Sequence of chain 1.C:
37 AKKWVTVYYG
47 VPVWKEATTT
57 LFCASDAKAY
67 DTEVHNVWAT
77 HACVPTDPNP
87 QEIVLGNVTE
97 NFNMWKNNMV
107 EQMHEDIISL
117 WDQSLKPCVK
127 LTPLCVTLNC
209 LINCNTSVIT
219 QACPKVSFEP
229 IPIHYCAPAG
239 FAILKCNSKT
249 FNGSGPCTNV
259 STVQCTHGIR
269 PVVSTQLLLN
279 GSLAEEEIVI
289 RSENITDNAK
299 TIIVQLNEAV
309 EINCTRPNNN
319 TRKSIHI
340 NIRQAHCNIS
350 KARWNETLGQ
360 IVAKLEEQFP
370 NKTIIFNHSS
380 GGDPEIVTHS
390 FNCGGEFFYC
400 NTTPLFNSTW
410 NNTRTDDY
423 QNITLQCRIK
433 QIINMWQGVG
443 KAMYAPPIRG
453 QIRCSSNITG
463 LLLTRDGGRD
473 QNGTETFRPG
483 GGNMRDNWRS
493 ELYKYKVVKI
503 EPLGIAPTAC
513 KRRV

The small molecule below binds the protein below.
Small molecule (SMILES): CC(=O)N[C@@H]1[C@@H](O)[C@H](O)[C@@H](CO)O[C@H]1O

Binding-site contacts:
Ligand atom C4 contacts residue ASN354 of chain 1.C at 4.1 Å.
Ligand atom C6 contacts residue TYR417 of chain 1.C at 3.7 Å (hydrophobic).
Ligand atom C5 contacts residue ASN354 of chain 1.C at 3.6 Å.
Ligand atom O7 contacts residue THR412 of chain 1.C at 3.6 Å.
Ligand atom C1 contacts residue ASN354 of chain 1.C at 1.4 Å.
Ligand atom C7 contacts residue ASN354 of chain 1.C at 3.6 Å.
Ligand atom O7 contacts residue ASN354 of chain 1.C at 4.1 Å.
Ligand atom O7 contacts residue ARG413 of chain 1.C at 3.0 Å (salt-bridge).
Ligand atom C8 contacts residue TRP409 of chain 1.C at 3.6 Å (hydrophobic).
Ligand atom C7 contacts residue TRP409 of chain 1.C at 4.2 Å (hydrophobic).
Ligand atom C8 contacts residue ASN354 of chain 1.C at 3.7 Å.
Ligand atom C8 contacts residue ARG413 of chain 1.C at 4.5 Å.
Ligand atom O6 contacts residue TYR417 of chain 1.C at 3.4 Å.
Ligand atom N2 contacts residue ASN354 of chain 1.C at 2.8 Å (h-bond).
Ligand atom C2 contacts residue ASN354 of chain 1.C at 2.3 Å.
Ligand atom C7 contacts residue ARG413 of chain 1.C at 4.0 Å.
Ligand atom O5 contacts residue ASN354 of chain 1.C at 2.4 Å (h-bond).
Ligand atom C8 contacts residue GLY358 of chain 1.C at 4.0 Å.
Ligand atom O7 contacts residue TRP409 of chain 1.C at 4.0 Å.
Ligand atom C3 contacts residue ASN354 of chain 1.C at 3.6 Å.